This protein binds this small molecule.
Small molecule (SMILES): CC(C)C[C@H](NC(=O)[C@H](CC(C)C)NC(=O)c1ccccc1)C(=O)O

Sequence of chain 1.O:
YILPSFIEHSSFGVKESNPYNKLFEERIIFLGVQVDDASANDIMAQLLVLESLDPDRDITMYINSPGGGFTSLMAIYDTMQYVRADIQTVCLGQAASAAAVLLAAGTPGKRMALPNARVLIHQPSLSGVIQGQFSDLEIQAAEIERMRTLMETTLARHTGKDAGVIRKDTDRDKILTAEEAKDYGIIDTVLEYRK

Binding-site contacts:
Ligand atom C4 contacts residue MET151 of chain 1.O at 3.7 Å (hydrophobic).
Ligand atom C3 contacts residue HIS122 of chain 1.O at 3.9 Å.
Ligand atom CD2 contacts residue GLY67 of chain 1.O at 3.9 Å.
Ligand atom C5 contacts residue ALA98 of chain 1.O at 3.9 Å (hydrophobic).
Ligand atom C4 contacts residue LEU73 of chain 1.O at 3.8 Å (hydrophobic).
Ligand atom C5 contacts residue LEU73 of chain 1.O at 3.7 Å (hydrophobic).
Ligand atom C1 contacts residue GLY68 of chain 1.O at 3.8 Å.
Ligand atom O contacts residue GLY68 of chain 1.O at 4.0 Å.
Ligand atom C1 contacts residue PRO124 of chain 1.O at 4.0 Å (hydrophobic).
Ligand atom C contacts residue PRO124 of chain 1.O at 4.0 Å (hydrophobic).
Ligand atom C2 contacts residue SER97 of chain 1.O at 4.0 Å.
Ligand atom CD2 contacts residue GLY68 of chain 1.O at 3.5 Å.
Ligand atom C contacts residue GLY68 of chain 1.O at 3.8 Å.
Ligand atom C4 contacts residue ALA98 of chain 1.O at 3.7 Å (hydrophobic).
Ligand atom CD2 contacts residue PRO66 of chain 1.O at 3.4 Å (hydrophobic).
Ligand atom N contacts residue GLY68 of chain 1.O at 3.0 Å (h-bond).
Ligand atom CD2 contacts residue PHE70 of chain 1.O at 3.1 Å (hydrophobic).
Ligand atom CB contacts residue GLY68 of chain 1.O at 4.0 Å.
Ligand atom O contacts residue LEU126 of chain 1.O at 3.5 Å.
Ligand atom C2 contacts residue ALA98 of chain 1.O at 4.0 Å (hydrophobic).
Ligand atom O1 contacts residue PRO124 of chain 1.O at 3.1 Å.
Ligand atom OXT contacts residue SER127 of chain 1.O at 3.9 Å.
Ligand atom CA contacts residue GLY68 of chain 1.O at 4.0 Å.
Ligand atom O contacts residue GLY69 of chain 1.O at 3.6 Å.
Ligand atom N contacts residue SER125 of chain 1.O at 3.0 Å (h-bond).
Ligand atom C6 contacts residue GLY68 of chain 1.O at 3.5 Å.
Ligand atom C2 contacts residue PRO124 of chain 1.O at 4.0 Å (hydrophobic).
Ligand atom CA contacts residue SER125 of chain 1.O at 3.8 Å.
Ligand atom O1 contacts residue SER125 of chain 1.O at 3.1 Å (h-bond).
Ligand atom C3 contacts residue SER97 of chain 1.O at 3.7 Å.
Ligand atom C3 contacts residue ALA98 of chain 1.O at 3.5 Å (hydrophobic).
Ligand atom C5 contacts residue PHE70 of chain 1.O at 3.7 Å (hydrophobic).
Ligand atom C contacts residue LEU126 of chain 1.O at 3.9 Å (hydrophobic).
Ligand atom CD1 contacts residue HIS122 of chain 1.O at 3.6 Å.
Ligand atom CD1 contacts residue PRO124 of chain 1.O at 4.0 Å (hydrophobic).
Ligand atom C3 contacts residue MET151 of chain 1.O at 3.7 Å (hydrophobic).
Ligand atom OXT contacts residue LEU126 of chain 1.O at 3.9 Å.
Ligand atom CD1 contacts residue MET147 of chain 1.O at 3.8 Å (hydrophobic).
Ligand atom CG contacts residue SER125 of chain 1.O at 3.6 Å.
Ligand atom CB contacts residue SER125 of chain 1.O at 3.6 Å.